This protein binds this small molecule.
Small molecule (SMILES): CC(=O)N[C@@H]1[C@@H](O)[C@H](O)[C@@H](CO)O[C@H]1O

Sequence of chain 1.A:
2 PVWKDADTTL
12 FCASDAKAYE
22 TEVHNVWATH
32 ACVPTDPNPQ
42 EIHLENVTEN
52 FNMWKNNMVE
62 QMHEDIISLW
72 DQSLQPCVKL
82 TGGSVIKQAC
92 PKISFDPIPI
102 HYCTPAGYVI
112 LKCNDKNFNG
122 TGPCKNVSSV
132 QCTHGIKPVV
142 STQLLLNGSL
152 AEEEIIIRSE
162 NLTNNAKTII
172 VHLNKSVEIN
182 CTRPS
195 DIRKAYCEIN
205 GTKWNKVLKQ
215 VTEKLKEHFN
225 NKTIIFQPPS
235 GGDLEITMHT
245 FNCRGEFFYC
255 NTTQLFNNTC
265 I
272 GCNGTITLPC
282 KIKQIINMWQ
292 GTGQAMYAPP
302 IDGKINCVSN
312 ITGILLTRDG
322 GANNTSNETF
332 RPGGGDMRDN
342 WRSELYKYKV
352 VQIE

Binding-site contacts:
Ligand atom O6 contacts residue GLU202 of chain 1.A at 2.4 Å (salt-bridge).
Ligand atom C7 contacts residue VAL309 of chain 1.A at 4.2 Å (hydrophobic).
Ligand atom O6 contacts residue THR183 of chain 1.A at 4.0 Å.
Ligand atom C6 contacts residue GLU202 of chain 1.A at 3.8 Å.
Ligand atom N2 contacts residue ASN181 of chain 1.A at 3.0 Å (h-bond).
Ligand atom O6 contacts residue TYR200 of chain 1.A at 3.4 Å (h-bond).
Ligand atom C6 contacts residue TYR200 of chain 1.A at 3.8 Å (hydrophobic).
Ligand atom C8 contacts residue VAL309 of chain 1.A at 3.9 Å (hydrophobic).
Ligand atom O5 contacts residue ASN307 of chain 1.A at 4.4 Å.
Ligand atom C3 contacts residue ASN181 of chain 1.A at 3.8 Å.
Ligand atom O6 contacts residue ASN181 of chain 1.A at 4.5 Å.
Ligand atom O7 contacts residue ASN181 of chain 1.A at 3.3 Å (h-bond).
Ligand atom O4 contacts residue LYS305 of chain 1.A at 3.9 Å.
Ligand atom C8 contacts residue GLU179 of chain 1.A at 4.5 Å.
Ligand atom C5 contacts residue LYS305 of chain 1.A at 4.5 Å.
Ligand atom C1 contacts residue ASN181 of chain 1.A at 1.4 Å.
Ligand atom C7 contacts residue ASN181 of chain 1.A at 3.3 Å.
Ligand atom O5 contacts residue ASN181 of chain 1.A at 2.3 Å (h-bond).
Ligand atom C1 contacts residue THR183 of chain 1.A at 4.3 Å.
Ligand atom C5 contacts residue ASN181 of chain 1.A at 3.6 Å.
Ligand atom C2 contacts residue ASN181 of chain 1.A at 2.5 Å.
Ligand atom C6 contacts residue THR183 of chain 1.A at 4.0 Å.
Ligand atom O5 contacts residue GLU202 of chain 1.A at 3.8 Å.
Ligand atom C5 contacts residue THR183 of chain 1.A at 4.0 Å.
Ligand atom N2 contacts residue VAL309 of chain 1.A at 4.2 Å.
Ligand atom C1 contacts residue ASN307 of chain 1.A at 4.0 Å.
Ligand atom C4 contacts residue ASN181 of chain 1.A at 4.2 Å.
Ligand atom O5 contacts residue THR183 of chain 1.A at 3.8 Å.
Ligand atom C5 contacts residue GLU202 of chain 1.A at 4.5 Å.